Sequence of chain 1.B:
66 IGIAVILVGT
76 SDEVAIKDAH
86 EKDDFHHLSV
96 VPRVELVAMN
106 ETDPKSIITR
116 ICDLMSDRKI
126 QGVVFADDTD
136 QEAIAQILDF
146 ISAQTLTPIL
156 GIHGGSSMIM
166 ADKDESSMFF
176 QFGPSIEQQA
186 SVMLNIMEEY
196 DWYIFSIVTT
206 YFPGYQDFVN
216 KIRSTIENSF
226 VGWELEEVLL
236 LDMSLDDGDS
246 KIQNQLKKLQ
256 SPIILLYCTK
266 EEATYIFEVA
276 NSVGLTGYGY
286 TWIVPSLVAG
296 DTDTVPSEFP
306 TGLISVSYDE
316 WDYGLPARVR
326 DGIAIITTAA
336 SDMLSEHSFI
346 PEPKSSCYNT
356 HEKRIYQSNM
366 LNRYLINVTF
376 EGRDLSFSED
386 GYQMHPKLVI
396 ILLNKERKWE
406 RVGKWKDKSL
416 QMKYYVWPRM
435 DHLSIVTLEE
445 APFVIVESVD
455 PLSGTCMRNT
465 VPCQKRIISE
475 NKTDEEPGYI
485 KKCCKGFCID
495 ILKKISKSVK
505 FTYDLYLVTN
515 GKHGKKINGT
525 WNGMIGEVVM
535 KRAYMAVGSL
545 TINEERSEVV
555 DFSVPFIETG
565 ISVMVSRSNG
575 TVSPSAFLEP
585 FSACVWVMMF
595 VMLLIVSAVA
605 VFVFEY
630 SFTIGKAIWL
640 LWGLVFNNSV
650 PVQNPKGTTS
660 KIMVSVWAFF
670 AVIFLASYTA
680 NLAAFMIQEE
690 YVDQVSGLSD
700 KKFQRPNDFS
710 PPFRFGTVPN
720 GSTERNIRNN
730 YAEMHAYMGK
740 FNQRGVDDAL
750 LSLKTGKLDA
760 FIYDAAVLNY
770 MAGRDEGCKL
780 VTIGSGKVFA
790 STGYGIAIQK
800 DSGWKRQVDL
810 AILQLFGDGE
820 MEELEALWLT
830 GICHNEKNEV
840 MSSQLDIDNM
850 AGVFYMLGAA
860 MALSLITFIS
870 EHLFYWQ

Binding-site contacts:
Ligand atom O5 contacts residue GLY720 of chain 1.B at 3.3 Å.
Ligand atom O3 contacts residue GLY720 of chain 1.B at 2.4 Å.
Ligand atom O2 contacts residue LEU544 of chain 1.B at 3.1 Å.
Ligand atom CA contacts residue THR545 of chain 1.B at 3.4 Å.
Ligand atom C contacts residue ARG550 of chain 1.B at 2.5 Å.
Ligand atom CA contacts residue ARG550 of chain 1.B at 3.5 Å.
Ligand atom O2 contacts residue THR545 of chain 1.B at 3.1 Å (h-bond).
Ligand atom C15 contacts residue GLU444 of chain 1.B at 3.6 Å.
Ligand atom C1 contacts residue SER721 of chain 1.B at 2.9 Å.
Ligand atom O4 contacts residue SER721 of chain 1.B at 3.2 Å (h-bond).
Ligand atom O3 contacts residue SER721 of chain 1.B at 1.3 Å (h-bond).
Ligand atom O2 contacts residue ARG550 of chain 1.B at 3.4 Å (salt-bridge).
Ligand atom O4 contacts residue THR722 of chain 1.B at 3.5 Å (h-bond).
Ligand atom O3 contacts residue THR722 of chain 1.B at 3.0 Å (h-bond).
Ligand atom O6 contacts residue SER721 of chain 1.B at 2.5 Å (h-bond).
Ligand atom P contacts residue THR722 of chain 1.B at 4.0 Å.
Ligand atom O2 contacts residue HIS517 of chain 1.B at 3.5 Å.
Ligand atom C6 contacts residue TYR762 of chain 1.B at 4.0 Å (hydrophobic).
Ligand atom CL6 contacts residue ALA445 of chain 1.B at 3.7 Å.
Ligand atom O2 contacts residue SER543 of chain 1.B at 4.0 Å.
Ligand atom CL6 contacts residue PRO446 of chain 1.B at 3.6 Å.
Ligand atom P contacts residue SER721 of chain 1.B at 2.7 Å.
Ligand atom C4 contacts residue SER721 of chain 1.B at 3.4 Å.
Ligand atom N contacts residue THR545 of chain 1.B at 3.2 Å.
Ligand atom CL0 contacts residue TYR793 of chain 1.B at 2.5 Å.
Ligand atom O contacts residue ARG550 of chain 1.B at 1.3 Å (salt-bridge).
Ligand atom O contacts residue LEU544 of chain 1.B at 3.6 Å.
Ligand atom C13 contacts residue GLU444 of chain 1.B at 3.9 Å.
Ligand atom CL6 contacts residue GLU444 of chain 1.B at 3.2 Å.
Ligand atom O contacts residue THR545 of chain 1.B at 2.3 Å (h-bond).
Ligand atom N contacts residue TYR793 of chain 1.B at 4.0 Å.
Ligand atom C14 contacts residue GLU444 of chain 1.B at 2.9 Å.
Ligand atom C contacts residue THR545 of chain 1.B at 2.8 Å.
Ligand atom O4 contacts residue GLY720 of chain 1.B at 3.1 Å.
Ligand atom C contacts residue LEU544 of chain 1.B at 3.8 Å (hydrophobic).
Ligand atom C13 contacts residue TYR762 of chain 1.B at 3.8 Å (hydrophobic).
Ligand atom C11 contacts residue GLU444 of chain 1.B at 3.0 Å.
Ligand atom P contacts residue GLY720 of chain 1.B at 3.3 Å.
Ligand atom O5 contacts residue SER721 of chain 1.B at 3.2 Å (h-bond).
Ligand atom C5 contacts residue SER721 of chain 1.B at 3.6 Å.

This small molecule binds to this protein.
Small molecule (SMILES): N[C@@H](Cc1cc(-c2ccc(Cl)cc2Cl)cc(CP(=O)(O)O)c1O)C(=O)O